Binding-site contacts:
Ligand atom O contacts residue ALA874 of chain 4.X at 3.7 Å.
Ligand atom OD1 contacts residue ARG666 of chain 4.X at 3.7 Å.
Ligand atom CD1 contacts residue ARG46 of chain 4.V at 3.9 Å.
Ligand atom OD1 contacts residue ASN634 of chain 4.X at 3.2 Å (h-bond).
Ligand atom CG2 contacts residue TYR636 of chain 4.X at 3.8 Å (hydrophobic).
Ligand atom N contacts residue ALA874 of chain 4.X at 3.8 Å.
Ligand atom CB contacts residue PHE913 of chain 4.X at 3.9 Å (hydrophobic).
Ligand atom CB contacts residue ARG666 of chain 4.X at 3.9 Å.
Ligand atom O contacts residue GLY42 of chain 4.V at 3.5 Å.
Ligand atom CE1 contacts residue ARG46 of chain 4.V at 3.7 Å.
Ligand atom CG contacts residue GLY667 of chain 4.X at 3.7 Å.
Ligand atom N contacts residue ARG666 of chain 4.X at 3.4 Å (salt-bridge).
Ligand atom N contacts residue GLY873 of chain 4.X at 3.8 Å.
Ligand atom N contacts residue SER871 of chain 4.X at 3.6 Å.
Ligand atom C contacts residue ARG666 of chain 4.X at 3.7 Å.
Ligand atom OD2 contacts residue GLY667 of chain 4.X at 3.7 Å.
Ligand atom OD1 contacts residue GLY667 of chain 4.X at 3.3 Å (h-bond).
Ligand atom CB contacts residue ALA874 of chain 4.X at 3.9 Å (hydrophobic).
Ligand atom CD2 contacts residue ALA20 of chain 4.V at 3.8 Å (hydrophobic).
Ligand atom CD1 contacts residue ARG33 of chain 4.V at 3.8 Å.
Ligand atom O contacts residue ASN43 of chain 4.V at 3.6 Å.
Ligand atom ND2 contacts residue THR49 of chain 4.V at 3.9 Å.
Ligand atom O contacts residue ASN634 of chain 4.X at 3.0 Å (h-bond).
Ligand atom N contacts residue ARG666 of chain 4.X at 3.4 Å.
Ligand atom O contacts residue ARG46 of chain 4.V at 3.9 Å.
Ligand atom C contacts residue ASN634 of chain 4.X at 3.8 Å.
Ligand atom CG contacts residue ASN634 of chain 4.X at 3.9 Å.
Ligand atom CA contacts residue ARG666 of chain 4.X at 3.6 Å.
Ligand atom OG contacts residue ARG46 of chain 4.V at 3.2 Å.
Ligand atom CB contacts residue GLY42 of chain 4.V at 3.7 Å.
Ligand atom N contacts residue GLY42 of chain 4.V at 3.5 Å (h-bond).
Ligand atom CB contacts residue ASN47 of chain 4.V at 3.7 Å.
Ligand atom CD1 contacts residue SER21 of chain 4.V at 3.4 Å.
Ligand atom OG contacts residue PHE45 of chain 4.V at 3.3 Å (h-bond).
Ligand atom CG contacts residue GLU911 of chain 4.X at 3.5 Å.
Ligand atom CD1 contacts residue ARG666 of chain 4.X at 3.9 Å.
Ligand atom OD2 contacts residue GLU911 of chain 4.X at 3.4 Å (salt-bridge).
Ligand atom OD2 contacts residue PRO864 of chain 4.X at 3.6 Å.
Ligand atom N contacts residue ARG46 of chain 4.V at 3.9 Å.
Ligand atom CB contacts residue GLU911 of chain 4.X at 3.6 Å.

Sequence of chain 4.V:
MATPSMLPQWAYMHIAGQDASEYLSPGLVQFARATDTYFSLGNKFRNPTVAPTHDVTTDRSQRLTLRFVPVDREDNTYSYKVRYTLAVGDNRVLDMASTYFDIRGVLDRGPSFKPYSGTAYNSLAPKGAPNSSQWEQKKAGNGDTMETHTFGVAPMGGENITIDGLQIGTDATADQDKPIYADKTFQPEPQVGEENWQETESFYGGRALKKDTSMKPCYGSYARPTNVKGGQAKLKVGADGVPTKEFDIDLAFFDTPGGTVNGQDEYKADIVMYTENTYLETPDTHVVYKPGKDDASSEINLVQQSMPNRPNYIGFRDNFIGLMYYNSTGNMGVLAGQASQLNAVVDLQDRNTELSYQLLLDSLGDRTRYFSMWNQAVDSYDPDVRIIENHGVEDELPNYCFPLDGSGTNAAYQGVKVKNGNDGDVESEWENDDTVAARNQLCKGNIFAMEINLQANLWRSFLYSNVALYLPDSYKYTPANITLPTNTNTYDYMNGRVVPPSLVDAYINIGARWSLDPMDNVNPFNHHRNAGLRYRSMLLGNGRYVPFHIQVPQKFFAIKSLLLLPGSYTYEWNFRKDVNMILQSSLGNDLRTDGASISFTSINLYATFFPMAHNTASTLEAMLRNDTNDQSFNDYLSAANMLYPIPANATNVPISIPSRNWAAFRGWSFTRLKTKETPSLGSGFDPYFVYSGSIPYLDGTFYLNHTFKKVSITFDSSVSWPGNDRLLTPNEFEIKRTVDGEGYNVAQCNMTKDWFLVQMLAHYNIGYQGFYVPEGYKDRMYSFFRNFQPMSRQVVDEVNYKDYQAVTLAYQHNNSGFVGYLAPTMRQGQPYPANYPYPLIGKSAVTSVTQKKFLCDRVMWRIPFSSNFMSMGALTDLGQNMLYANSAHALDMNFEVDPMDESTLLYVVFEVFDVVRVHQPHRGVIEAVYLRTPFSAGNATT

A protein and the small-molecule ligand that binds it are described below.
Small molecule (SMILES): CC[C@H](C)[C@H](NC(=O)[C@@H](N)CC(=O)O)C(=O)N[C@@H](CC(N)=O)C(=O)N[C@@H](Cc1ccccc1)C(=O)N[C@@H](CO)C(=O)N[C@@H](CO)C(=O)N[C@H](C=O)CC(C)C

Sequence of chain 4.X:
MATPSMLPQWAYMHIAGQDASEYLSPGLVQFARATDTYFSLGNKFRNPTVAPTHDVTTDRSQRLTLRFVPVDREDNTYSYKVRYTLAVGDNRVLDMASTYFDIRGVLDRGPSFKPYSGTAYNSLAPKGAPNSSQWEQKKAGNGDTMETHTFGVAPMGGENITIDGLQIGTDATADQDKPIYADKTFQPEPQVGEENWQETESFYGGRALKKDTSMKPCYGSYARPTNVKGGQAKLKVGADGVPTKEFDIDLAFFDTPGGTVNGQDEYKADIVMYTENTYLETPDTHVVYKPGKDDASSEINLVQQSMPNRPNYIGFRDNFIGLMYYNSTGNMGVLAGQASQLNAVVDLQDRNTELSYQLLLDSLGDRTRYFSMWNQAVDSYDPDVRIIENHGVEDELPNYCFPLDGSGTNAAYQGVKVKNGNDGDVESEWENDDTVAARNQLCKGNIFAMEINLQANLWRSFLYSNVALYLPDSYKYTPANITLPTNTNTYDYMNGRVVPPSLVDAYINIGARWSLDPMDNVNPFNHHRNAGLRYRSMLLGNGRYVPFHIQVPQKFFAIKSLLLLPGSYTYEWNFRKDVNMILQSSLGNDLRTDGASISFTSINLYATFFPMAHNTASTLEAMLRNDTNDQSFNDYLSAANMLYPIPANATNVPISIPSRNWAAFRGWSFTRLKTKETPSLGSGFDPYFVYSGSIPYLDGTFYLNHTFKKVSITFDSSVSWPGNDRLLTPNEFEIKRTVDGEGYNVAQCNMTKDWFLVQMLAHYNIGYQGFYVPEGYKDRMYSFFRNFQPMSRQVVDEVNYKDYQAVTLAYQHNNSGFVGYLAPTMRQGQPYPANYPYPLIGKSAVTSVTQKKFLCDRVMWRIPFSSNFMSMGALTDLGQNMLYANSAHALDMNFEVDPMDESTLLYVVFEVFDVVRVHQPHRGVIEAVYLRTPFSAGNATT